Sequence of chain 1.A:
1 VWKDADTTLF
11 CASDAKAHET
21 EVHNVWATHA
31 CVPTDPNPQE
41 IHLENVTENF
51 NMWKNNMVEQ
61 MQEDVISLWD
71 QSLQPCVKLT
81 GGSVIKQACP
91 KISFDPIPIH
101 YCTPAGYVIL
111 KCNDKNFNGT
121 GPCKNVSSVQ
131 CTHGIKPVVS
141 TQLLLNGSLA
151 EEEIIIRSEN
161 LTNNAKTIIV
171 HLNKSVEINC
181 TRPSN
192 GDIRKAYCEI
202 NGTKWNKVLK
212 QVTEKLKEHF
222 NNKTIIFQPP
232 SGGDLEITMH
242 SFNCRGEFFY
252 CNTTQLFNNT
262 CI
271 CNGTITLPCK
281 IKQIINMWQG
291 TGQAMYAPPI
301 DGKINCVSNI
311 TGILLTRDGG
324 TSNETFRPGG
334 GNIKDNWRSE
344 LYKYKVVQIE

Binding-site contacts:
Ligand atom C1 contacts residue ASN259 of chain 1.A at 1.9 Å.
Ligand atom O5 contacts residue THR261 of chain 1.A at 4.5 Å.
Ligand atom C6 contacts residue CYS271 of chain 1.A at 3.6 Å (hydrophobic).
Ligand atom O7 contacts residue ASN259 of chain 1.A at 3.4 Å (h-bond).
Ligand atom O6 contacts residue CYS271 of chain 1.A at 2.7 Å (h-bond).
Ligand atom N2 contacts residue ASN259 of chain 1.A at 3.1 Å (h-bond).
Ligand atom C5 contacts residue ASN259 of chain 1.A at 3.9 Å.
Ligand atom C2 contacts residue ASN259 of chain 1.A at 2.6 Å.
Ligand atom O5 contacts residue CYS262 of chain 1.A at 3.5 Å (h-bond).
Ligand atom O6 contacts residue CYS262 of chain 1.A at 4.2 Å.
Ligand atom C1 contacts residue THR261 of chain 1.A at 4.4 Å.
Ligand atom C4 contacts residue ASN259 of chain 1.A at 4.4 Å.
Ligand atom C3 contacts residue ASN259 of chain 1.A at 4.0 Å.
Ligand atom C6 contacts residue CYS262 of chain 1.A at 4.2 Å (hydrophobic).
Ligand atom C1 contacts residue CYS262 of chain 1.A at 4.4 Å (hydrophobic).
Ligand atom C5 contacts residue CYS271 of chain 1.A at 4.4 Å (hydrophobic).
Ligand atom C7 contacts residue ASN259 of chain 1.A at 3.5 Å.
Ligand atom O5 contacts residue CYS271 of chain 1.A at 4.1 Å.
Ligand atom O5 contacts residue ASN259 of chain 1.A at 2.5 Å (h-bond).
Ligand atom O7 contacts residue GLN256 of chain 1.A at 3.4 Å.
Ligand atom C5 contacts residue THR261 of chain 1.A at 4.5 Å.
Ligand atom C8 contacts residue THR255 of chain 1.A at 4.0 Å.
Ligand atom C5 contacts residue CYS262 of chain 1.A at 4.4 Å (hydrophobic).

A small-molecule ligand and the protein it binds are described below.
Small molecule (SMILES): CC(=O)N[C@@H]1[C@@H](O)[C@H](O)[C@@H](CO)O[C@H]1O